Binding-site contacts:
Ligand atom OXT contacts residue HIS111 of chain 1.A at 2.7 Å (h-bond).
Ligand atom O contacts residue HIS111 of chain 1.A at 3.5 Å.
Ligand atom CB contacts residue LEU162 of chain 1.A at 3.7 Å (hydrophobic).
Ligand atom C contacts residue HIS111 of chain 1.A at 3.6 Å.
Ligand atom P contacts residue GLY230 of chain 1.A at 3.5 Å.
Ligand atom OP3 contacts residue LYS83 of chain 1.A at 3.2 Å (salt-bridge).
Ligand atom N1 contacts residue GLU345 of chain 1.A at 3.4 Å.
Ligand atom OP1 contacts residue SER231 of chain 1.A at 3.3 Å (h-bond).
Ligand atom OP3 contacts residue SER186 of chain 1.A at 2.7 Å (h-bond).
Ligand atom N1 contacts residue HIS82 of chain 1.A at 3.6 Å.
Ligand atom OP3 contacts residue SER231 of chain 1.A at 2.8 Å (h-bond).
Ligand atom C6 contacts residue CYS226 of chain 1.A at 3.7 Å (hydrophobic).
Ligand atom O contacts residue THR106 of chain 1.A at 2.6 Å (h-bond).
Ligand atom OP2 contacts residue SER228 of chain 1.A at 2.9 Å (h-bond).
Ligand atom C4A contacts residue LYS83 of chain 1.A at 3.4 Å.
Ligand atom OP1 contacts residue ASN232 of chain 1.A at 2.7 Å (h-bond).
Ligand atom OP2 contacts residue GLY229 of chain 1.A at 3.4 Å (h-bond).
Ligand atom C contacts residue THR106 of chain 1.A at 3.4 Å.
Ligand atom OXT contacts residue GLY109 of chain 1.A at 3.6 Å (h-bond).
Ligand atom C contacts residue ALA108 of chain 1.A at 3.5 Å (hydrophobic).
Ligand atom OXT contacts residue THR106 of chain 1.A at 3.4 Å (h-bond).
Ligand atom C6 contacts residue GLU345 of chain 1.A at 3.5 Å.
Ligand atom O contacts residue GLY107 of chain 1.A at 2.7 Å (h-bond).
Ligand atom N contacts residue LYS83 of chain 1.A at 3.4 Å.
Ligand atom C contacts residue GLY107 of chain 1.A at 3.6 Å.
Ligand atom C4A contacts residue GLY298 of chain 1.A at 3.6 Å.
Ligand atom C2 contacts residue SER368 of chain 1.A at 3.6 Å.
Ligand atom CB contacts residue GLY298 of chain 1.A at 3.6 Å.
Ligand atom OP4 contacts residue LYS83 of chain 1.A at 3.1 Å (salt-bridge).
Ligand atom C6 contacts residue SER368 of chain 1.A at 3.4 Å.
Ligand atom OP2 contacts residue GLY230 of chain 1.A at 2.8 Å (h-bond).
Ligand atom N1 contacts residue SER368 of chain 1.A at 2.6 Å (h-bond).
Ligand atom O3 contacts residue GLN110 of chain 1.A at 3.6 Å.
Ligand atom OP2 contacts residue SER231 of chain 1.A at 3.6 Å.
Ligand atom OP1 contacts residue HIS82 of chain 1.A at 3.4 Å (h-bond).
Ligand atom OP3 contacts residue GLY230 of chain 1.A at 3.4 Å (h-bond).
Ligand atom C6 contacts residue ASN232 of chain 1.A at 3.6 Å.
Ligand atom OXT contacts residue GLN110 of chain 1.A at 2.9 Å (h-bond).
Ligand atom OXT contacts residue ALA108 of chain 1.A at 3.7 Å.
Ligand atom P contacts residue SER231 of chain 1.A at 3.3 Å.

Sequence of chain 1.A:
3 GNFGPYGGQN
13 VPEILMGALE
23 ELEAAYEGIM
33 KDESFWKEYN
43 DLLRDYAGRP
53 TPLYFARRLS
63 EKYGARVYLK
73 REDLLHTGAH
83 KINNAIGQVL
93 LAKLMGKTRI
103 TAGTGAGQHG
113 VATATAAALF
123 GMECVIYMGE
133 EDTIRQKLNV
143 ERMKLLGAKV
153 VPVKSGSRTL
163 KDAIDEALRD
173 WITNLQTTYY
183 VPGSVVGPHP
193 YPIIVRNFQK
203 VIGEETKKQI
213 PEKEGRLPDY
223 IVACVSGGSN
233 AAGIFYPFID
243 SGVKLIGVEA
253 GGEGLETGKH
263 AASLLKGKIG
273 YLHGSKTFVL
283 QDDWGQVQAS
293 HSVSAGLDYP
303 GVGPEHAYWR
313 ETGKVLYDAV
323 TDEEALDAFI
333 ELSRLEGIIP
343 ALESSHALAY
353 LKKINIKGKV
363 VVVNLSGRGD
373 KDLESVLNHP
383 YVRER

A small-molecule ligand and the protein it binds are described below.
Small molecule (SMILES): C=C(/N=C/c1c(COP(=O)(O)O)cnc(C)c1O)C(=O)O